Sequence of chain 6.A:
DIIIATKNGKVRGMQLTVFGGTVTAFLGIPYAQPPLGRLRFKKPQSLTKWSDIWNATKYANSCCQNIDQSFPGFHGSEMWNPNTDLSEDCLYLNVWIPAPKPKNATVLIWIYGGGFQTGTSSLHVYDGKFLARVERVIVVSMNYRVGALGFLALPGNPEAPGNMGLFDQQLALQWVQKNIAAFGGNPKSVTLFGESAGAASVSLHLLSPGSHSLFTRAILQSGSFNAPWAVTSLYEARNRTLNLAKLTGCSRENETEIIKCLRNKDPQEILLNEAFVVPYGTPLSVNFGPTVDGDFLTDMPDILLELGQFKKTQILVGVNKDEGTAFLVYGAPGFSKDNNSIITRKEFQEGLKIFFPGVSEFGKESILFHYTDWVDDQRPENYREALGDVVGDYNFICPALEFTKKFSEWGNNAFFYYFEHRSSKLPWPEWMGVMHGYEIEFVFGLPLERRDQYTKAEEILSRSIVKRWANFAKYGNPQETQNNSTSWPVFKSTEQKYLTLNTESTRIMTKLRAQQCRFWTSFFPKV

Binding-site contacts:
Ligand atom O7 contacts residue SER466 of chain 6.A at 4.3 Å.
Ligand atom C8 contacts residue ARG465 of chain 6.A at 4.0 Å.
Ligand atom C7 contacts residue GLU482 of chain 6.A at 4.1 Å.
Ligand atom O3 contacts residue ILE462 of chain 6.A at 4.0 Å.
Ligand atom O5 contacts residue ASN485 of chain 6.A at 2.3 Å (h-bond).
Ligand atom C4 contacts residue ASN485 of chain 6.A at 4.2 Å.
Ligand atom C5 contacts residue ASN485 of chain 6.A at 3.6 Å.
Ligand atom C3 contacts residue ARG465 of chain 6.A at 4.3 Å.
Ligand atom O7 contacts residue ASN485 of chain 6.A at 3.2 Å (h-bond).
Ligand atom C1 contacts residue ASN485 of chain 6.A at 1.4 Å.
Ligand atom C8 contacts residue GLU482 of chain 6.A at 3.8 Å.
Ligand atom C2 contacts residue ASN485 of chain 6.A at 2.2 Å.
Ligand atom C3 contacts residue ASN485 of chain 6.A at 3.6 Å.
Ligand atom C7 contacts residue ASN485 of chain 6.A at 3.2 Å.
Ligand atom N2 contacts residue ASN485 of chain 6.A at 2.7 Å (h-bond).
Ligand atom C8 contacts residue LYS469 of chain 6.A at 3.7 Å.
Ligand atom N2 contacts residue ARG465 of chain 6.A at 4.4 Å.
Ligand atom O3 contacts residue ARG465 of chain 6.A at 3.6 Å.
Ligand atom O3 contacts residue ASN485 of chain 6.A at 4.4 Å.
Ligand atom O7 contacts residue ARG465 of chain 6.A at 3.6 Å.
Ligand atom C7 contacts residue ARG465 of chain 6.A at 3.9 Å.
Ligand atom O7 contacts residue GLU482 of chain 6.A at 4.2 Å.
Ligand atom C8 contacts residue ASN485 of chain 6.A at 4.4 Å.

The protein below binds the small molecule below.
Small molecule (SMILES): CC(=O)N[C@@H]1[C@@H](O)[C@H](O)[C@@H](CO)O[C@H]1O